Sequence of chain 1.A:
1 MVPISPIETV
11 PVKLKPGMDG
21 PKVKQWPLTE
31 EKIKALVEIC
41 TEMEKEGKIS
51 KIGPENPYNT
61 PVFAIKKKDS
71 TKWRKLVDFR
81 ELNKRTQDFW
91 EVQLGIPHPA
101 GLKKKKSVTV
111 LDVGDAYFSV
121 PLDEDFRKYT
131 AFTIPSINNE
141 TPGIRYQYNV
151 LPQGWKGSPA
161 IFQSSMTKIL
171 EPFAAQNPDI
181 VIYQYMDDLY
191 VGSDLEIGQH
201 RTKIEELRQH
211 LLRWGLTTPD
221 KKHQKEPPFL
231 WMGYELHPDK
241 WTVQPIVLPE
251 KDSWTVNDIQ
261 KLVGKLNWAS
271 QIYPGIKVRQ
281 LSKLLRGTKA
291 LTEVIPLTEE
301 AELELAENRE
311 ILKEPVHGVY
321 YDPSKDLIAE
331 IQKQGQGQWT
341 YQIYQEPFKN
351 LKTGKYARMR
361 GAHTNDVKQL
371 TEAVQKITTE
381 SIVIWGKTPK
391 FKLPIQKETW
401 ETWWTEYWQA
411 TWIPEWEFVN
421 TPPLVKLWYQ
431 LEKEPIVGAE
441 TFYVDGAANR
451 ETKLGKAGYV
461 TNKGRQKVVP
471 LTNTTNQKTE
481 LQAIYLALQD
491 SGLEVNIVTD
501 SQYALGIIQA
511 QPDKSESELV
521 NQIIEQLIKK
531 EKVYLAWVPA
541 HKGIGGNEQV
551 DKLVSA

Binding-site contacts:
Ligand atom C contacts residue THR167 of chain 1.A at 3.6 Å.
Ligand atom F2 contacts residue LEU170 of chain 1.A at 3.7 Å.
Ligand atom C4 contacts residue THR167 of chain 1.A at 4.5 Å.
Ligand atom N1 contacts residue TYR183 of chain 1.A at 3.5 Å.
Ligand atom N contacts residue PRO140 of chain 1.B at 3.4 Å.
Ligand atom C5 contacts residue THR139 of chain 1.B at 4.4 Å.
Ligand atom N1 contacts residue GLU138 of chain 1.B at 3.7 Å.
Ligand atom F1 contacts residue ALA174 of chain 1.A at 4.1 Å.
Ligand atom C7 contacts residue ALA174 of chain 1.A at 4.1 Å (hydrophobic).
Ligand atom N contacts residue GLN184 of chain 1.A at 3.8 Å.
Ligand atom C6 contacts residue GLN184 of chain 1.A at 4.3 Å.
Ligand atom F contacts residue ALA174 of chain 1.A at 3.3 Å.
Ligand atom C5 contacts residue ILE182 of chain 1.A at 3.4 Å (hydrophobic).
Ligand atom C4 contacts residue ILE182 of chain 1.A at 4.4 Å (hydrophobic).
Ligand atom F2 contacts residue GLU171 of chain 1.A at 3.6 Å.
Ligand atom N1 contacts residue ILE182 of chain 1.A at 3.4 Å (h-bond).
Ligand atom F2 contacts residue THR167 of chain 1.A at 4.0 Å.
Ligand atom N contacts residue GLN163 of chain 1.A at 4.3 Å.
Ligand atom C1 contacts residue THR167 of chain 1.A at 3.3 Å.
Ligand atom C contacts residue GLN163 of chain 1.A at 3.4 Å.
Ligand atom C2 contacts residue THR167 of chain 1.A at 2.4 Å.
Ligand atom C2 contacts residue PRO140 of chain 1.B at 3.2 Å (hydrophobic).
Ligand atom C6 contacts residue PRO140 of chain 1.B at 3.3 Å (hydrophobic).
Ligand atom C contacts residue PRO140 of chain 1.B at 2.7 Å (hydrophobic).
Ligand atom C6 contacts residue ILE182 of chain 1.A at 3.7 Å (hydrophobic).
Ligand atom N1 contacts residue GLN184 of chain 1.A at 3.6 Å.
Ligand atom C1 contacts residue PRO140 of chain 1.B at 3.2 Å (hydrophobic).
Ligand atom C4 contacts residue PRO140 of chain 1.B at 3.8 Å (hydrophobic).
Ligand atom C6 contacts residue TYR183 of chain 1.A at 4.4 Å (hydrophobic).
Ligand atom C3 contacts residue PRO140 of chain 1.B at 3.7 Å (hydrophobic).
Ligand atom F contacts residue ILE182 of chain 1.A at 3.9 Å.
Ligand atom N1 contacts residue PRO140 of chain 1.B at 3.9 Å.
Ligand atom C5 contacts residue PRO140 of chain 1.B at 3.6 Å (hydrophobic).
Ligand atom C3 contacts residue THR167 of chain 1.A at 3.2 Å.
Ligand atom N contacts residue THR167 of chain 1.A at 3.5 Å (h-bond).
Ligand atom N1 contacts residue THR139 of chain 1.B at 4.5 Å.
Ligand atom F2 contacts residue ALA174 of chain 1.A at 3.9 Å.
Ligand atom F1 contacts residue THR139 of chain 1.B at 3.9 Å.

Sequence of chain 1.B:
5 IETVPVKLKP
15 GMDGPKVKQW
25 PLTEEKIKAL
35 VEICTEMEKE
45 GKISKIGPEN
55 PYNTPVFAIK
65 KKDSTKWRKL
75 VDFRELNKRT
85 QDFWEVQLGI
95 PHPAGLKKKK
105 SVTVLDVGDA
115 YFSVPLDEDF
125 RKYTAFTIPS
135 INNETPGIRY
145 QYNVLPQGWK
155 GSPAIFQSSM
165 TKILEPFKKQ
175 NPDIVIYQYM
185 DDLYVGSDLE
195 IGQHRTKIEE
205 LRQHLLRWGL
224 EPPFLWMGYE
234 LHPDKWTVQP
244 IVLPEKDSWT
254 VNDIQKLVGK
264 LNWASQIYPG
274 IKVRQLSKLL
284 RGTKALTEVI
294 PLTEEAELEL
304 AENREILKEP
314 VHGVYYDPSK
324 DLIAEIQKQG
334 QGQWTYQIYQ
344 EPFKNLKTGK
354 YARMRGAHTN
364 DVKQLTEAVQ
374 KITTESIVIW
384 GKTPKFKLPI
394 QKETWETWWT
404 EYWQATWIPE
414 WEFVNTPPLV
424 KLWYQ

This small molecule binds to this protein.
Small molecule (SMILES): CNc1ccc(C(F)(F)F)cc1N